Binding-site contacts:
Ligand atom C6 contacts residue ILE467 of chain 1.B at 4.3 Å (hydrophobic).
Ligand atom O4 contacts residue ASN468 of chain 1.B at 4.5 Å.
Ligand atom C5 contacts residue ASN468 of chain 1.B at 3.3 Å.
Ligand atom C6 contacts residue ASN468 of chain 1.B at 3.5 Å.
Ligand atom C4 contacts residue ASN468 of chain 1.B at 3.4 Å.
Ligand atom O3 contacts residue ASN468 of chain 1.B at 3.5 Å (h-bond).
Ligand atom N2 contacts residue ASN468 of chain 1.B at 3.7 Å.
Ligand atom C3 contacts residue ASN468 of chain 1.B at 3.2 Å.
Ligand atom C2 contacts residue ASN468 of chain 1.B at 2.5 Å.
Ligand atom O5 contacts residue ASN468 of chain 1.B at 2.6 Å (h-bond).
Ligand atom C1 contacts residue ASN468 of chain 1.B at 1.5 Å.

Sequence of chain 1.B:
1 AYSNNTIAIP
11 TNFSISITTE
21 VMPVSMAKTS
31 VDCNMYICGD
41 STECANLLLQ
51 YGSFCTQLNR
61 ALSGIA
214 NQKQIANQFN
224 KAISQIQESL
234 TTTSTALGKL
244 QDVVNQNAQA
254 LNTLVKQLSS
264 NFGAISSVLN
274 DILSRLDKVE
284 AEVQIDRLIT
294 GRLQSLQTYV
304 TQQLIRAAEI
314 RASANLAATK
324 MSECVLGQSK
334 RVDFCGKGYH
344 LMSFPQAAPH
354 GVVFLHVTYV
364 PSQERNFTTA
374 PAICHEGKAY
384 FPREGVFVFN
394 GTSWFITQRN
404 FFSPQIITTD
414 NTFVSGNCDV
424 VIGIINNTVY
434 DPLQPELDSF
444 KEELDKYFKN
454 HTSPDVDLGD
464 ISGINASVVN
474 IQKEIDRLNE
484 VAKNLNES

The small molecule below binds the protein below.
Small molecule (SMILES): CC(=O)N[C@@H]1[C@@H](O)[C@H](O)[C@@H](CO)O[C@H]1O